Sequence of chain 1.B:
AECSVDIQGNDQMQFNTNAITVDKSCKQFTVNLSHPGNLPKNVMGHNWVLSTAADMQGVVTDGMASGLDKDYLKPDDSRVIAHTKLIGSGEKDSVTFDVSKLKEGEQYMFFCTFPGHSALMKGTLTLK

Binding-site contacts:
Ligand atom CG contacts residue DOS1 of chain 1.I at 0.8 Å.
Ligand atom C34 contacts residue DOS1 of chain 1.I at 0.2 Å.
Ligand atom N13 contacts residue DOS1 of chain 1.I at 0.2 Å (h-bond).
Ligand atom C33 contacts residue DOS1 of chain 1.I at 0.2 Å.
Ligand atom N26 contacts residue DOS1 of chain 1.I at 0.2 Å (h-bond).
Ligand atom OS contacts residue HIS83 of chain 1.B at 2.1 Å.
Ligand atom C6 contacts residue DOS1 of chain 1.I at 1.1 Å.
Ligand atom C27 contacts residue DOS1 of chain 1.I at 0.2 Å.
Ligand atom C11 contacts residue DOS1 of chain 1.I at 0.1 Å.
Ligand atom C4 contacts residue DOS1 of chain 1.I at 0.6 Å.
Ligand atom C36 contacts residue DOS1 of chain 1.I at 0.2 Å.
Ligand atom C9 contacts residue DOS1 of chain 1.I at 1.1 Å.
Ligand atom C28 contacts residue DOS1 of chain 1.I at 0.3 Å.
Ligand atom C10 contacts residue DOS1 of chain 1.I at 0.6 Å.
Ligand atom N2 contacts residue DOS1 of chain 1.I at 0.4 Å (h-bond).
Ligand atom ND1 contacts residue HIS83 of chain 1.B at 3.0 Å (h-bond).
Ligand atom C12 contacts residue DOS1 of chain 1.I at 0.1 Å.
Ligand atom C3 contacts residue HIS83 of chain 1.B at 3.5 Å.
Ligand atom C29 contacts residue DOS1 of chain 1.I at 0.3 Å.
Ligand atom C36 contacts residue HIS83 of chain 1.B at 3.3 Å.
Ligand atom N37 contacts residue HIS83 of chain 1.B at 3.2 Å (h-bond).
Ligand atom C8 contacts residue DOS1 of chain 1.I at 0.7 Å.
Ligand atom N37 contacts residue DOS1 of chain 1.I at 0.1 Å (h-bond).
Ligand atom C3 contacts residue DOS1 of chain 1.I at 0.6 Å.
Ligand atom N13 contacts residue HIS83 of chain 1.B at 3.0 Å (h-bond).
Ligand atom NE2 contacts residue DOS1 of chain 1.I at 0.8 Å.
Ligand atom C7 contacts residue DOS1 of chain 1.I at 0.7 Å.
Ligand atom CD2 contacts residue DOS1 of chain 1.I at 0.7 Å.
Ligand atom ND1 contacts residue DOS1 of chain 1.I at 0.8 Å (h-bond).
Ligand atom C5 contacts residue DOS1 of chain 1.I at 0.4 Å.
Ligand atom N2 contacts residue HIS83 of chain 1.B at 2.8 Å (h-bond).
Ligand atom C31 contacts residue DOS1 of chain 1.I at 0.2 Å.
Ligand atom CE1 contacts residue DOS1 of chain 1.I at 0.9 Å.
Ligand atom CG contacts residue HIS83 of chain 1.B at 3.4 Å.
Ligand atom C35 contacts residue DOS1 of chain 1.I at 0.2 Å.
Ligand atom C32 contacts residue DOS1 of chain 1.I at 0.2 Å.
Ligand atom OS contacts residue DOS1 of chain 1.I at 0.1 Å.
Ligand atom C7 contacts residue HIS83 of chain 1.B at 3.5 Å.
Ligand atom C5 contacts residue LYS74 of chain 1.B at 3.0 Å.
Ligand atom C30 contacts residue DOS1 of chain 1.I at 0.2 Å.

This protein binds this small molecule.
Small molecule (SMILES): c1ccn2->[Os+2]3(n4ccnc4)(<-n4ccccc4-c2c1)<-n1ccccc1-c1ccccn->31